Binding-site contacts:
Ligand atom C4 contacts residue ASN152 of chain 1.C at 4.2 Å.
Ligand atom O7 contacts residue SER99 of chain 1.C at 3.2 Å (h-bond).
Ligand atom N2 contacts residue ASN151 of chain 1.C at 4.4 Å.
Ligand atom C8 contacts residue GLU119 of chain 1.C at 3.4 Å.
Ligand atom C8 contacts residue SER99 of chain 1.C at 3.8 Å.
Ligand atom N2 contacts residue ASN152 of chain 1.C at 3.2 Å (h-bond).
Ligand atom C7 contacts residue SER99 of chain 1.C at 4.0 Å.
Ligand atom O5 contacts residue ASN152 of chain 1.C at 2.2 Å (h-bond).
Ligand atom C2 contacts residue ASN152 of chain 1.C at 2.6 Å.
Ligand atom C8 contacts residue ASN151 of chain 1.C at 3.5 Å.
Ligand atom O7 contacts residue GLU119 of chain 1.C at 3.1 Å (salt-bridge).
Ligand atom N2 contacts residue GLU119 of chain 1.C at 4.1 Å.
Ligand atom C5 contacts residue ASN152 of chain 1.C at 3.6 Å.
Ligand atom C1 contacts residue ASN152 of chain 1.C at 1.4 Å.
Ligand atom C7 contacts residue ASN152 of chain 1.C at 4.2 Å.
Ligand atom C3 contacts residue ASN152 of chain 1.C at 3.9 Å.
Ligand atom C7 contacts residue ASN151 of chain 1.C at 4.5 Å.
Ligand atom C8 contacts residue ASN152 of chain 1.C at 4.4 Å.
Ligand atom C7 contacts residue GLU119 of chain 1.C at 3.4 Å.

Sequence of chain 1.C:
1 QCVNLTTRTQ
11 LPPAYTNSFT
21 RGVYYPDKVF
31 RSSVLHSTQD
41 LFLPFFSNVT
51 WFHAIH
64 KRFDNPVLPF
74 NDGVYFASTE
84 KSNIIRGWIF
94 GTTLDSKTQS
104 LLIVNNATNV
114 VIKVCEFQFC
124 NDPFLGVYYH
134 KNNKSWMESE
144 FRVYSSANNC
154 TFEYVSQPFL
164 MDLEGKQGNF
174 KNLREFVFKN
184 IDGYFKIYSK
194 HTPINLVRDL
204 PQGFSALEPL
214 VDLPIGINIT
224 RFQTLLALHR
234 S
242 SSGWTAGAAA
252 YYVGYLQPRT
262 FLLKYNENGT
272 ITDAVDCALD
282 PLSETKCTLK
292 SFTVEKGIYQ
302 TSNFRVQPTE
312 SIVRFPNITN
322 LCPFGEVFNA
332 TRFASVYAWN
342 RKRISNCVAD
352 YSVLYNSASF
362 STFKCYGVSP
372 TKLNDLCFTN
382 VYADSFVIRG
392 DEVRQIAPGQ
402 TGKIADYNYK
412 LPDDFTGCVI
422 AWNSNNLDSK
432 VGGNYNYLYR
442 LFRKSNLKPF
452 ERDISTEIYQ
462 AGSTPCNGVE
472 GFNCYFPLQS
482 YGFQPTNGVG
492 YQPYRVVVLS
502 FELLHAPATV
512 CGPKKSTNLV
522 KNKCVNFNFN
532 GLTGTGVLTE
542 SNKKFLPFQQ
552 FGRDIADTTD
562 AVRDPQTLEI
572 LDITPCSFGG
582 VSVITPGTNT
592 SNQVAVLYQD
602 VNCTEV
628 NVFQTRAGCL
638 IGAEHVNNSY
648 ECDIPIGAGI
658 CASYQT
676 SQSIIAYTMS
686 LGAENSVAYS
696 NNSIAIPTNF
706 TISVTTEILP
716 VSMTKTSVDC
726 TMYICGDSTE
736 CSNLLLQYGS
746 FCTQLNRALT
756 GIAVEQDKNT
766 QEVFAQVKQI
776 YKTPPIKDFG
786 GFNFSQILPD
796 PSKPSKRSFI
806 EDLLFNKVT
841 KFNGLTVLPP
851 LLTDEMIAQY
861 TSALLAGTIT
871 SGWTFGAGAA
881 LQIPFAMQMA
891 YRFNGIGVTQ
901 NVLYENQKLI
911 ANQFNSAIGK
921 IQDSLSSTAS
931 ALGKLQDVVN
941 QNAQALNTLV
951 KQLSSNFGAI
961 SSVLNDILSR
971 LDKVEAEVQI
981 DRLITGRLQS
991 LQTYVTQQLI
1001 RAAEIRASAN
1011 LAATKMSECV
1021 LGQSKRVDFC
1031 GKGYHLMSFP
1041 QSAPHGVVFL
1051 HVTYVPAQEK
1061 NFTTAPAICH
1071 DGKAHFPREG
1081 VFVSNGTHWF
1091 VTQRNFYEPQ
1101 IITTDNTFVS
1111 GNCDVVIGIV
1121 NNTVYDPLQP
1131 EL

A small-molecule ligand and the protein it binds are described below.
Small molecule (SMILES): CC(=O)N[C@@H]1[C@@H](O)[C@H](O)[C@@H](CO)O[C@H]1O